Binding-site contacts:
Ligand atom C19 contacts residue ARG628 of chain 1.G at 3.6 Å.
Ligand atom C19 contacts residue ILE25 of chain 1.H at 3.7 Å (hydrophobic).
Ligand atom C2 contacts residue LEU158 of chain 1.H at 3.6 Å (hydrophobic).
Ligand atom N1 contacts residue MET108 of chain 1.H at 2.9 Å (h-bond).
Ligand atom N4 contacts residue LEU158 of chain 1.H at 3.6 Å.
Ligand atom C3 contacts residue LEU158 of chain 1.H at 3.5 Å (hydrophobic).
Ligand atom N1 contacts residue TYR107 of chain 1.H at 3.5 Å.
Ligand atom N2 contacts residue LEU158 of chain 1.H at 3.5 Å.
Ligand atom C8 contacts residue VAL79 of chain 1.H at 3.7 Å (hydrophobic).
Ligand atom N10 contacts residue ARG628 of chain 1.G at 3.5 Å (salt-bridge).
Ligand atom C21 contacts residue ARG628 of chain 1.G at 3.3 Å.
Ligand atom C4 contacts residue LEU158 of chain 1.H at 3.3 Å (hydrophobic).
Ligand atom C20 contacts residue ARG628 of chain 1.G at 3.5 Å.
Ligand atom CL2 contacts residue ASN607 of chain 1.G at 3.7 Å.
Ligand atom N4 contacts residue GLU106 of chain 1.H at 3.7 Å.
Ligand atom N4 contacts residue MET108 of chain 1.H at 3.2 Å (h-bond).
Ligand atom C6 contacts residue ALA46 of chain 1.H at 3.7 Å (hydrophobic).
Ligand atom C1 contacts residue ASP109 of chain 1.H at 3.6 Å.
Ligand atom C11 contacts residue ASP111 of chain 1.H at 3.6 Å.
Ligand atom C6 contacts residue LEU158 of chain 1.H at 3.4 Å (hydrophobic).
Ligand atom C8 contacts residue PHE105 of chain 1.H at 3.3 Å (hydrophobic).
Ligand atom N3 contacts residue LEU158 of chain 1.H at 3.6 Å.
Ligand atom N10 contacts residue TYR107 of chain 1.H at 2.8 Å (h-bond).
Ligand atom N9 contacts residue ASP111 of chain 1.H at 3.0 Å (salt-bridge).
Ligand atom CL2 contacts residue ARG647 of chain 1.G at 3.3 Å.
Ligand atom CL1 contacts residue ARG628 of chain 1.G at 3.8 Å.
Ligand atom N5 contacts residue LEU158 of chain 1.H at 3.2 Å.
Ligand atom O1 contacts residue GLY26 of chain 1.H at 3.6 Å.
Ligand atom C5 contacts residue LEU158 of chain 1.H at 3.5 Å (hydrophobic).
Ligand atom C17 contacts residue TYR107 of chain 1.H at 3.6 Å (hydrophobic).
Ligand atom N7 contacts residue VAL79 of chain 1.H at 3.7 Å.
Ligand atom C1 contacts residue MET108 of chain 1.H at 3.1 Å (hydrophobic).
Ligand atom C21 contacts residue ILE25 of chain 1.H at 3.5 Å (hydrophobic).
Ligand atom C10 contacts residue PHE105 of chain 1.H at 3.7 Å (hydrophobic).
Ligand atom C13 contacts residue GLY26 of chain 1.H at 3.6 Å.
Ligand atom N7 contacts residue PHE105 of chain 1.H at 3.0 Å.
Ligand atom C1 contacts residue HIS110 of chain 1.H at 3.5 Å.
Ligand atom C16 contacts residue ASP111 of chain 1.H at 3.8 Å.
Ligand atom C17 contacts residue ARG628 of chain 1.G at 3.4 Å.
Ligand atom C6 contacts residue GLU106 of chain 1.H at 3.1 Å.

Sequence of chain 1.H:
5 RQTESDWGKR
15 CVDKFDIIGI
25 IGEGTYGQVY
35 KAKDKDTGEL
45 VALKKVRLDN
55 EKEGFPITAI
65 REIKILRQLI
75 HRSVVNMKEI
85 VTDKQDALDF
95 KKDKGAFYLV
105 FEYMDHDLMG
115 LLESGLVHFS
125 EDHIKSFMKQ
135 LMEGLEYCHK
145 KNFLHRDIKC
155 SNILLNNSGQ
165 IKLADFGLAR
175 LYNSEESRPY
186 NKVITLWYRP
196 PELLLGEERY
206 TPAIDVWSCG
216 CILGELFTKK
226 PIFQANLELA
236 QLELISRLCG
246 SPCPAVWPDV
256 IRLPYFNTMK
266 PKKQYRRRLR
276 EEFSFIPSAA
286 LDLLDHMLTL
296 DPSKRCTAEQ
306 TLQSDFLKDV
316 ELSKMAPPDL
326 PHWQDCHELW

Sequence of chain 1.G:
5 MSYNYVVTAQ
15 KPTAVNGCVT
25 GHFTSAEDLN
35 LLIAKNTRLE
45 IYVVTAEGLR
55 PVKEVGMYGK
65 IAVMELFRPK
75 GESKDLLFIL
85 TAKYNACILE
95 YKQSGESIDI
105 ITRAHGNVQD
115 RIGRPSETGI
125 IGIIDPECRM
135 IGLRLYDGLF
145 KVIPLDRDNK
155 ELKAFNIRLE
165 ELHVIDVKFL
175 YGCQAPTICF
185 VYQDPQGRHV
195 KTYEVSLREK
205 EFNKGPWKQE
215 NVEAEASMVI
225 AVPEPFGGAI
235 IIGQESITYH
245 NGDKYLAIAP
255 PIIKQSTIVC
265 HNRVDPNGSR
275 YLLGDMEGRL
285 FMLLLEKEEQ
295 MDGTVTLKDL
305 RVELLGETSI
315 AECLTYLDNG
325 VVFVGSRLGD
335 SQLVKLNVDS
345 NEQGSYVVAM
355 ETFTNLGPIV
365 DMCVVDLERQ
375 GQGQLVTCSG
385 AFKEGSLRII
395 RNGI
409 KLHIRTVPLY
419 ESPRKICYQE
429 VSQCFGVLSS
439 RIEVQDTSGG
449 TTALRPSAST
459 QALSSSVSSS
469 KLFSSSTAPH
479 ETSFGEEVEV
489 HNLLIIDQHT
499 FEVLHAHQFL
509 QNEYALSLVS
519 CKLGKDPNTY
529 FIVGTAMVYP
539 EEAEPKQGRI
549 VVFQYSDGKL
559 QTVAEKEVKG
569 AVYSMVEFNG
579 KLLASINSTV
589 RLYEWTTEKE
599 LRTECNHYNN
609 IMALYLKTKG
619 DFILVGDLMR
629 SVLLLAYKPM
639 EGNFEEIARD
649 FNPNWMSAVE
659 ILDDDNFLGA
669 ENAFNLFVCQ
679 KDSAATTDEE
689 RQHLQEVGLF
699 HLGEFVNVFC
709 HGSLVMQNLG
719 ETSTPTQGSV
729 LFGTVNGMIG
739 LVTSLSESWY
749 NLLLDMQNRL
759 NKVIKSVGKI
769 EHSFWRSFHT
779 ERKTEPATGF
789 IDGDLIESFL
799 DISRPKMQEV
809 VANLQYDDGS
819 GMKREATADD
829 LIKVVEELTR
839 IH

This small molecule binds to this protein.
Small molecule (SMILES): Cn1cc(-n2cnc3c(NCc4nc5cc(Cl)c(Cl)cc5[nH]4)nc(N4CCOCC4)nc32)cn1